The protein below binds the small molecule below.
Small molecule (SMILES): CC(=O)N[C@H]1[C@H](O[C@H]2[C@H](O)[C@@H](NC(C)=O)CO[C@@H]2CO)O[C@H](CO)[C@@H](O)[C@@H]1O

Binding-site contacts:
Ligand atom C5 contacts residue GLN262 of chain 1.I at 4.4 Å.
Ligand atom C8 contacts residue SER302 of chain 1.I at 3.9 Å.
Ligand atom C2 contacts residue ASN264 of chain 1.I at 2.4 Å.
Ligand atom O5 contacts residue ASN264 of chain 1.I at 2.4 Å (h-bond).
Ligand atom C1 contacts residue GLN262 of chain 1.I at 3.9 Å.
Ligand atom C5 contacts residue ASN264 of chain 1.I at 3.7 Å.
Ligand atom C1 contacts residue ASN264 of chain 1.I at 1.4 Å.
Ligand atom O7 contacts residue ASN264 of chain 1.I at 3.6 Å.
Ligand atom C8 contacts residue ASN300 of chain 1.I at 3.8 Å.
Ligand atom C3 contacts residue GLN262 of chain 1.I at 3.9 Å.
Ligand atom C4 contacts residue ASN264 of chain 1.I at 4.2 Å.
Ligand atom C2 contacts residue GLN262 of chain 1.I at 4.2 Å.
Ligand atom N2 contacts residue GLN262 of chain 1.I at 4.1 Å.
Ligand atom N2 contacts residue ASN264 of chain 1.I at 2.8 Å (h-bond).
Ligand atom C8 contacts residue ASN264 of chain 1.I at 4.1 Å.
Ligand atom C8 contacts residue GLN262 of chain 1.I at 3.6 Å.
Ligand atom C7 contacts residue ASN264 of chain 1.I at 3.4 Å.
Ligand atom C3 contacts residue ASN264 of chain 1.I at 3.7 Å.
Ligand atom C8 contacts residue VAL301 of chain 1.I at 4.1 Å (hydrophobic).

Sequence of chain 1.I:
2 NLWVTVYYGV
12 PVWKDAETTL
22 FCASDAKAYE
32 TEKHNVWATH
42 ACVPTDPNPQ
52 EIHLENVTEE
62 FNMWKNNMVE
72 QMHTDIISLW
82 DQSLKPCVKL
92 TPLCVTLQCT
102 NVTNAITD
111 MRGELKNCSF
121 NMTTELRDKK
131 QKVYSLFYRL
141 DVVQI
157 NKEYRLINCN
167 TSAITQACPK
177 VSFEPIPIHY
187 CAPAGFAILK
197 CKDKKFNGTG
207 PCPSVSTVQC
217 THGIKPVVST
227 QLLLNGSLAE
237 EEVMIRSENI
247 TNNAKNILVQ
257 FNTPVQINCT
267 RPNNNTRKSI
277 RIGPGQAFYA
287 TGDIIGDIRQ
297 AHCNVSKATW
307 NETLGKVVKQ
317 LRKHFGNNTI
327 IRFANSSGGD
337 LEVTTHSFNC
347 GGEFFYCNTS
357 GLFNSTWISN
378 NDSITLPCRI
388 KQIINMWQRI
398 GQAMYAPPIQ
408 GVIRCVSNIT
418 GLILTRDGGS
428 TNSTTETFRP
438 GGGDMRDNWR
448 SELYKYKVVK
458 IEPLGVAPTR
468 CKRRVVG